Binding-site contacts:
Ligand atom C8 contacts residue ASN166 of chain 3.A at 4.0 Å.
Ligand atom O7 contacts residue ASN156 of chain 3.A at 3.7 Å.
Ligand atom C4 contacts residue ASN156 of chain 3.A at 4.2 Å.
Ligand atom C1 contacts residue ASN156 of chain 3.A at 1.4 Å.
Ligand atom C3 contacts residue ASN156 of chain 3.A at 3.8 Å.
Ligand atom N2 contacts residue ASN156 of chain 3.A at 2.9 Å (h-bond).
Ligand atom O5 contacts residue ASN156 of chain 3.A at 2.3 Å (h-bond).
Ligand atom C7 contacts residue ASN156 of chain 3.A at 3.5 Å.
Ligand atom C2 contacts residue ASN156 of chain 3.A at 2.4 Å.
Ligand atom C5 contacts residue ASN156 of chain 3.A at 3.6 Å.

Sequence of chain 3.A:
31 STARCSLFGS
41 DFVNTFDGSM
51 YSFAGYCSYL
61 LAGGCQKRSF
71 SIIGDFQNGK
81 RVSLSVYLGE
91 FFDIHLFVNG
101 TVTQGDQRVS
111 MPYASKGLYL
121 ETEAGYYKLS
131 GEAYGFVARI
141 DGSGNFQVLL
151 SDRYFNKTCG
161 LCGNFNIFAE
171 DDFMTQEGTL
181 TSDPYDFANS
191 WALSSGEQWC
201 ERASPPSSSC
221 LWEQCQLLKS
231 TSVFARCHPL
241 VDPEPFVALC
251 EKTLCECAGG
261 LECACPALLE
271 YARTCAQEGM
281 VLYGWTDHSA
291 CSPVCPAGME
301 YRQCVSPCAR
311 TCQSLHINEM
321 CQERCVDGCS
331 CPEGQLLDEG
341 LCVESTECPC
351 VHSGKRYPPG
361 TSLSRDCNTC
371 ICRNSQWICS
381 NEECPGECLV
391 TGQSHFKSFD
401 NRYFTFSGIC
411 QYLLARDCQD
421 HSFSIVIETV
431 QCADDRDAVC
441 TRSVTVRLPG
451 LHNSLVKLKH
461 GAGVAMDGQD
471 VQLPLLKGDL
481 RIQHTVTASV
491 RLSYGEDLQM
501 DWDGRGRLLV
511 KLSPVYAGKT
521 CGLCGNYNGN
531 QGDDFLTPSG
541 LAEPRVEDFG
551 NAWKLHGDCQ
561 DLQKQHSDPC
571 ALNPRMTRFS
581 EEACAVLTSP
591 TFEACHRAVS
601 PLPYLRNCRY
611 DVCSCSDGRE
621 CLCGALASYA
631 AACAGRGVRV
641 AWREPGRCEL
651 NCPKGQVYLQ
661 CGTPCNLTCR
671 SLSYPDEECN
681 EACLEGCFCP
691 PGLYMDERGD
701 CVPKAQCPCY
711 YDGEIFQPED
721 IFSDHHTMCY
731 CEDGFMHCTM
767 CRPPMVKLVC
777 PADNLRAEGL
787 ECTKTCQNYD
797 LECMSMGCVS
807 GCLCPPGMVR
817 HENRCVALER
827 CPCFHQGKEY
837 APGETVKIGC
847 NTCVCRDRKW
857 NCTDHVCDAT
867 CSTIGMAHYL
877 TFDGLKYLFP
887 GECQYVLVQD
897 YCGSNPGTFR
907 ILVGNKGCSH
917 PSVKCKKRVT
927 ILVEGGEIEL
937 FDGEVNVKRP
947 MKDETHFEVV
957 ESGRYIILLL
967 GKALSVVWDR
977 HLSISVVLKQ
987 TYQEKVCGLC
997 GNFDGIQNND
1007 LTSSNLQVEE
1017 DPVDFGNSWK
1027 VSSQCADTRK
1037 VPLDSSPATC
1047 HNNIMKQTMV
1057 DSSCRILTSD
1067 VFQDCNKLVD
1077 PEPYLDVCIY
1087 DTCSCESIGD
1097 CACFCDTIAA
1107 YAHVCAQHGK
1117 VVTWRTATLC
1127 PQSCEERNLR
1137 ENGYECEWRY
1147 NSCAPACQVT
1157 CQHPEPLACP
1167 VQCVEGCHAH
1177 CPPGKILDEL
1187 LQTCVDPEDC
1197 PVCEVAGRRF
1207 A

The protein below binds the small molecule below.
Small molecule (SMILES): CC(=O)N[C@@H]1[C@@H](O)[C@H](O)[C@@H](CO)O[C@H]1O